Binding-site contacts:
Ligand atom N1 contacts residue NDP1 of chain 1.J at 3.7 Å.
Ligand atom N1 contacts residue ILE5 of chain 1.C at 3.5 Å (h-bond).
Ligand atom CAT contacts residue LEU57 of chain 1.C at 3.7 Å (hydrophobic).
Ligand atom C6 contacts residue NDP1 of chain 1.J at 3.4 Å.
Ligand atom NAH contacts residue ILE5 of chain 1.C at 3.0 Å (h-bond).
Ligand atom CBC contacts residue THR46 of chain 1.C at 3.5 Å.
Ligand atom NAG contacts residue ALA7 of chain 1.C at 3.6 Å.
Ligand atom NAG contacts residue ASP27 of chain 1.C at 2.9 Å (salt-bridge).
Ligand atom C2 contacts residue ALA7 of chain 1.C at 3.6 Å (hydrophobic).
Ligand atom N1 contacts residue ALA7 of chain 1.C at 3.8 Å.
Ligand atom CAI contacts residue NDP1 of chain 1.J at 3.6 Å.
Ligand atom N3 contacts residue ASP27 of chain 1.C at 2.7 Å (salt-bridge).
Ligand atom C4 contacts residue ASP27 of chain 1.C at 3.5 Å.
Ligand atom CAS contacts residue PHE31 of chain 1.C at 3.5 Å (hydrophobic).
Ligand atom CAM contacts residue LEU50 of chain 1.C at 3.7 Å (hydrophobic).
Ligand atom C2 contacts residue ASP27 of chain 1.C at 3.5 Å.
Ligand atom OBB contacts residue ARG32 of chain 1.C at 3.1 Å (salt-bridge).
Ligand atom C6 contacts residue ILE5 of chain 1.C at 3.6 Å (hydrophobic).
Ligand atom NAG contacts residue TRP6 of chain 1.C at 3.4 Å.
Ligand atom NAH contacts residue PHE31 of chain 1.C at 3.5 Å.
Ligand atom N1 contacts residue PHE31 of chain 1.C at 3.5 Å.
Ligand atom NAH contacts residue ILE94 of chain 1.C at 3.0 Å (h-bond).
Ligand atom OBB contacts residue ARG60 of chain 1.C at 3.1 Å (salt-bridge).
Ligand atom NAH contacts residue TYR100 of chain 1.C at 3.4 Å (h-bond).
Ligand atom CAU contacts residue LEU57 of chain 1.C at 3.6 Å (hydrophobic).
Ligand atom CAZ contacts residue ARG32 of chain 1.C at 3.8 Å.
Ligand atom N1 contacts residue TRP6 of chain 1.C at 3.2 Å.
Ligand atom CBE contacts residue ASP27 of chain 1.C at 3.6 Å.
Ligand atom CAV contacts residue LEU57 of chain 1.C at 3.7 Å (hydrophobic).
Ligand atom OBA contacts residue ARG32 of chain 1.C at 3.5 Å (salt-bridge).
Ligand atom C5 contacts residue PHE31 of chain 1.C at 3.7 Å (hydrophobic).
Ligand atom CAV contacts residue GLN28 of chain 1.C at 3.7 Å.
Ligand atom CAJ contacts residue NDP1 of chain 1.J at 3.6 Å.
Ligand atom CBD contacts residue ASP27 of chain 1.C at 3.5 Å.
Ligand atom C6 contacts residue PHE31 of chain 1.C at 3.4 Å (hydrophobic).
Ligand atom CAT contacts residue PHE31 of chain 1.C at 3.5 Å (hydrophobic).
Ligand atom C5 contacts residue NDP1 of chain 1.J at 3.6 Å.
Ligand atom NAH contacts residue NDP1 of chain 1.J at 3.6 Å.
Ligand atom C2 contacts residue TRP6 of chain 1.C at 3.7 Å (hydrophobic).
Ligand atom CAY contacts residue PRO51 of chain 1.C at 3.7 Å (hydrophobic).

Sequence of chain 1.C:
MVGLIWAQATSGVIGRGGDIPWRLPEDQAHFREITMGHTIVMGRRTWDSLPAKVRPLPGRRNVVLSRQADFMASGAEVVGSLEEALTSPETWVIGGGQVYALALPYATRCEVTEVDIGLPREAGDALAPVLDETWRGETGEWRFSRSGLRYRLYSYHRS

The small molecule below binds the protein below.
Small molecule (SMILES): CCc1nc(N)nc(N)c1C#C[C@H](C)c1cc(OC)cc(-c2ccc(C(=O)O)cc2)c1